Binding-site contacts:
Ligand atom C7 contacts residue LYS97 of chain 1.F at 4.3 Å.
Ligand atom C4 contacts residue ASN101 of chain 1.F at 4.3 Å.
Ligand atom C5 contacts residue ASN101 of chain 1.F at 3.7 Å.
Ligand atom N2 contacts residue ASN101 of chain 1.F at 2.9 Å (h-bond).
Ligand atom C7 contacts residue ASN101 of chain 1.F at 3.6 Å.
Ligand atom C7 contacts residue GLU98 of chain 1.F at 4.4 Å.
Ligand atom O7 contacts residue GLU98 of chain 1.F at 4.0 Å.
Ligand atom C2 contacts residue ASN101 of chain 1.F at 2.5 Å.
Ligand atom O7 contacts residue LYS97 of chain 1.F at 3.5 Å (salt-bridge).
Ligand atom C1 contacts residue ASN101 of chain 1.F at 1.4 Å.
Ligand atom O5 contacts residue ASN101 of chain 1.F at 2.4 Å (h-bond).
Ligand atom C8 contacts residue ASN101 of chain 1.F at 4.0 Å.
Ligand atom C3 contacts residue ASN101 of chain 1.F at 3.8 Å.
Ligand atom O7 contacts residue ASN101 of chain 1.F at 4.5 Å.

Sequence of chain 1.F:
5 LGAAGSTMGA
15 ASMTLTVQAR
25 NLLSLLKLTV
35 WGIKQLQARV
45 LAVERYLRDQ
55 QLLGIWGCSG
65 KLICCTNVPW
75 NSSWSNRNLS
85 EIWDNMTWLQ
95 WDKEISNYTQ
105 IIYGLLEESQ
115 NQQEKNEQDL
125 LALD

This protein binds this small molecule.
Small molecule (SMILES): CC(=O)N[C@@H]1[C@@H](O)[C@H](O)[C@@H](CO)O[C@H]1O